This protein binds this small molecule.
Small molecule (SMILES): Nc1nc2c(ncn2[C@@H]2O[C@H](CO[P](=O)(O)O[P](=O)(O)NP(=O)(O)O)[C@@H](O)[C@H]2O)c(=O)[nH]1

Binding-site contacts:
Ligand atom O2' contacts residue PHE35 of chain 1.D at 3.5 Å.
Ligand atom PB contacts residue MG1 of chain 1.P at 3.4 Å.
Ligand atom PG contacts residue MG1 of chain 1.P at 3.3 Å.
Ligand atom O1B contacts residue CYS21 of chain 1.D at 3.1 Å (h-bond).
Ligand atom O2B contacts residue MG1 of chain 1.P at 2.2 Å.
Ligand atom O2' contacts residue PRO36 of chain 1.D at 2.6 Å (h-bond).
Ligand atom O1B contacts residue ALA20 of chain 1.D at 3.2 Å (h-bond).
Ligand atom C4 contacts residue PHE35 of chain 1.D at 3.5 Å (hydrophobic).
Ligand atom O6 contacts residue LYS167 of chain 1.D at 3.2 Å (salt-bridge).
Ligand atom O1A contacts residue THR24 of chain 1.D at 3.3 Å (h-bond).
Ligand atom O2B contacts residue LYS23 of chain 1.D at 3.5 Å (salt-bridge).
Ligand atom O3G contacts residue TYR39 of chain 1.D at 2.5 Å (h-bond).
Ligand atom O1G contacts residue ALA20 of chain 1.D at 3.4 Å (h-bond).
Ligand atom N2 contacts residue ASP125 of chain 1.D at 3.0 Å (salt-bridge).
Ligand atom C4 contacts residue LYS123 of chain 1.D at 3.5 Å.
Ligand atom O1A contacts residue CYS25 of chain 1.D at 2.9 Å (h-bond).
Ligand atom O1G contacts residue GLY19 of chain 1.D at 3.3 Å.
Ligand atom O2G contacts residue THR42 of chain 1.D at 2.9 Å (h-bond).
Ligand atom O1G contacts residue GLY67 of chain 1.D at 3.0 Å (h-bond).
Ligand atom N1 contacts residue ASP125 of chain 1.D at 2.7 Å (salt-bridge).
Ligand atom O2G contacts residue MG1 of chain 1.P at 2.1 Å.
Ligand atom O6 contacts residue SER165 of chain 1.D at 3.4 Å.
Ligand atom C6 contacts residue LYS123 of chain 1.D at 3.5 Å.
Ligand atom O6 contacts residue ALA166 of chain 1.D at 2.9 Å (h-bond).
Ligand atom O1B contacts residue GLY22 of chain 1.D at 3.2 Å (h-bond).
Ligand atom N3B contacts residue ALA20 of chain 1.D at 3.0 Å (h-bond).
Ligand atom O3A contacts residue GLY22 of chain 1.D at 3.1 Å (h-bond).
Ligand atom O1B contacts residue LYS23 of chain 1.D at 2.9 Å (salt-bridge).
Ligand atom O2' contacts residue GLU37 of chain 1.D at 3.3 Å (salt-bridge).
Ligand atom C6 contacts residue ASP125 of chain 1.D at 3.5 Å.
Ligand atom O2A contacts residue TYR39 of chain 1.D at 3.3 Å.
Ligand atom N3B contacts residue TYR39 of chain 1.D at 3.3 Å.
Ligand atom O6 contacts residue ASP125 of chain 1.D at 3.3 Å (salt-bridge).
Ligand atom O6 contacts residue LYS123 of chain 1.D at 3.5 Å.
Ligand atom O3' contacts residue GLU37 of chain 1.D at 3.0 Å (salt-bridge).
Ligand atom O2B contacts residue THR24 of chain 1.D at 2.9 Å (h-bond).
Ligand atom O3A contacts residue LYS23 of chain 1.D at 3.5 Å (salt-bridge).
Ligand atom O1G contacts residue LYS23 of chain 1.D at 2.7 Å (salt-bridge).
Ligand atom N1 contacts residue LYS167 of chain 1.D at 3.5 Å.
Ligand atom O4' contacts residue LYS123 of chain 1.D at 3.1 Å (salt-bridge).

Sequence of chain 1.D:
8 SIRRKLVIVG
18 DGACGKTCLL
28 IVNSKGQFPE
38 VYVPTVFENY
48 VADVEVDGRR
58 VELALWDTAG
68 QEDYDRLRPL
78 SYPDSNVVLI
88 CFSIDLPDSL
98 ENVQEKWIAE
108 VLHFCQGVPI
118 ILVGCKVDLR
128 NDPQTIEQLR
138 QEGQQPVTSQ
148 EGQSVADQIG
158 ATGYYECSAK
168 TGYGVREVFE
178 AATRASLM